A small-molecule ligand and the protein it binds are described below.
Small molecule (SMILES): CC(=O)N[C@H]1[C@H]([C@H](O)[C@H](O)CO)O[C@@](O[C@@H]2[C@@H](O)[C@H](O)O[C@H](CO)[C@@H]2O)(C(=O)O)C[C@@H]1O

Sequence of chain 1.E:
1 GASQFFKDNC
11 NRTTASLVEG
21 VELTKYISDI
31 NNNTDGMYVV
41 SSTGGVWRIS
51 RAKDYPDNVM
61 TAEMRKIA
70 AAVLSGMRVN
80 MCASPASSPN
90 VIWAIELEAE

Binding-site contacts:
Ligand atom C10 contacts residue TRP92 of chain 1.D at 4.2 Å (hydrophobic).
Ligand atom C7 contacts residue TRP92 of chain 1.D at 3.9 Å (hydrophobic).
Ligand atom C10 contacts residue ILE30 of chain 1.E at 4.1 Å (hydrophobic).
Ligand atom O9 contacts residue TRP92 of chain 1.D at 3.6 Å.
Ligand atom C4 contacts residue ASN32 of chain 1.E at 4.2 Å.
Ligand atom C5 contacts residue THR14 of chain 1.D at 4.0 Å.
Ligand atom O1A contacts residue THR13 of chain 1.D at 3.2 Å.
Ligand atom C5 contacts residue ASN32 of chain 1.E at 4.0 Å.
Ligand atom C4 contacts residue THR14 of chain 1.D at 3.8 Å.
Ligand atom O8 contacts residue TRP92 of chain 1.D at 3.5 Å.
Ligand atom C1 contacts residue TRP92 of chain 1.D at 4.1 Å (hydrophobic).
Ligand atom C5 contacts residue ASN31 of chain 1.E at 3.9 Å.
Ligand atom C1 contacts residue THR14 of chain 1.D at 3.3 Å.
Ligand atom O10 contacts residue ASN32 of chain 1.E at 3.8 Å.
Ligand atom O6 contacts residue ASN32 of chain 1.E at 4.3 Å.
Ligand atom O8 contacts residue THR14 of chain 1.D at 4.3 Å.
Ligand atom C6 contacts residue TRP92 of chain 1.D at 3.6 Å (hydrophobic).
Ligand atom C4 contacts residue THR13 of chain 1.D at 4.0 Å.
Ligand atom C11 contacts residue ILE30 of chain 1.E at 3.7 Å (hydrophobic).
Ligand atom O4 contacts residue ASN31 of chain 1.E at 3.1 Å (h-bond).
Ligand atom C11 contacts residue TRP92 of chain 1.D at 3.7 Å (hydrophobic).
Ligand atom C4 contacts residue ASN31 of chain 1.E at 3.5 Å.
Ligand atom O4 contacts residue ASN32 of chain 1.E at 3.0 Å (h-bond).
Ligand atom O1A contacts residue TRP92 of chain 1.D at 4.3 Å.
Ligand atom O6 contacts residue THR14 of chain 1.D at 4.0 Å.
Ligand atom C4 contacts residue TRP92 of chain 1.D at 4.1 Å (hydrophobic).
Ligand atom N5 contacts residue ASN31 of chain 1.E at 3.0 Å (h-bond).
Ligand atom C3 contacts residue ASN32 of chain 1.E at 3.8 Å.
Ligand atom C11 contacts residue ASN31 of chain 1.E at 3.6 Å.
Ligand atom O1A contacts residue THR14 of chain 1.D at 2.8 Å (h-bond).
Ligand atom N5 contacts residue TRP92 of chain 1.D at 3.6 Å.
Ligand atom O10 contacts residue ILE30 of chain 1.E at 4.3 Å.
Ligand atom O1B contacts residue TRP92 of chain 1.D at 3.8 Å.
Ligand atom C2 contacts residue ASN32 of chain 1.E at 4.4 Å.
Ligand atom C6 contacts residue THR14 of chain 1.D at 3.8 Å.
Ligand atom C8 contacts residue TRP92 of chain 1.D at 4.2 Å (hydrophobic).
Ligand atom C10 contacts residue ASN31 of chain 1.E at 3.7 Å.
Ligand atom C5 contacts residue TRP92 of chain 1.D at 4.1 Å (hydrophobic).
Ligand atom O1B contacts residue THR14 of chain 1.D at 2.6 Å (h-bond).
Ligand atom O4 contacts residue THR13 of chain 1.D at 3.8 Å.

Sequence of chain 1.D:
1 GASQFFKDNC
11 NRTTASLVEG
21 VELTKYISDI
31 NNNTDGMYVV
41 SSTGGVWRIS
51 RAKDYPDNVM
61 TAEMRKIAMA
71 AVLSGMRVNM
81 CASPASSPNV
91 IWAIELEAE